Binding-site contacts:
Ligand atom O7 contacts residue GLU130 of chain 1.F at 4.3 Å.
Ligand atom C7 contacts residue GLU130 of chain 1.F at 4.1 Å.
Ligand atom C3 contacts residue ASN133 of chain 1.F at 3.8 Å.
Ligand atom C8 contacts residue GLU130 of chain 1.F at 3.1 Å.
Ligand atom C1 contacts residue ASN133 of chain 1.F at 1.5 Å.
Ligand atom C7 contacts residue ASN133 of chain 1.F at 3.2 Å.
Ligand atom C7 contacts residue LYS129 of chain 1.F at 4.4 Å.
Ligand atom C8 contacts residue ASN133 of chain 1.F at 3.7 Å.
Ligand atom C8 contacts residue LYS129 of chain 1.F at 3.2 Å.
Ligand atom C8 contacts residue SER132 of chain 1.F at 3.6 Å.
Ligand atom N2 contacts residue ASN133 of chain 1.F at 2.8 Å (h-bond).
Ligand atom C5 contacts residue ASN133 of chain 1.F at 3.7 Å.
Ligand atom C7 contacts residue TYR134 of chain 1.F at 4.4 Å (hydrophobic).
Ligand atom C8 contacts residue ILE131 of chain 1.F at 3.9 Å (hydrophobic).
Ligand atom O7 contacts residue ASN133 of chain 1.F at 3.3 Å (h-bond).
Ligand atom C8 contacts residue TYR134 of chain 1.F at 4.3 Å (hydrophobic).
Ligand atom C2 contacts residue ASN133 of chain 1.F at 2.4 Å.
Ligand atom O5 contacts residue ASN133 of chain 1.F at 2.4 Å (h-bond).
Ligand atom C4 contacts residue ASN133 of chain 1.F at 4.2 Å.
Ligand atom O7 contacts residue TYR134 of chain 1.F at 3.3 Å (h-bond).

This protein binds this small molecule.
Small molecule (SMILES): CC(=O)N[C@@H]1[C@@H](O)[C@H](O)[C@@H](CO)O[C@H]1O

Sequence of chain 1.F:
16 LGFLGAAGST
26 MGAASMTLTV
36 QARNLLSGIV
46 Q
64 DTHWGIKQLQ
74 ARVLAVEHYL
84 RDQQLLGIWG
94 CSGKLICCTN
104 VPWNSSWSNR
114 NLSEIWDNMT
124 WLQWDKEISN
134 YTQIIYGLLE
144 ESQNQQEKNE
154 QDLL